Binding-site contacts:
Ligand atom S1G contacts residue ALA304 of chain 1.C at 3.7 Å.
Ligand atom O2B contacts residue ARG331 of chain 1.C at 2.9 Å (salt-bridge).
Ligand atom C2 contacts residue LEU353 of chain 1.D at 3.6 Å (hydrophobic).
Ligand atom O1A contacts residue THR213 of chain 1.D at 3.2 Å.
Ligand atom N6 contacts residue ILE181 of chain 1.D at 3.4 Å (h-bond).
Ligand atom O1A contacts residue GLY211 of chain 1.D at 2.6 Å.
Ligand atom PA contacts residue GLY211 of chain 1.D at 2.1 Å.
Ligand atom PA contacts residue LYS212 of chain 1.D at 3.4 Å.
Ligand atom O3A contacts residue GLY211 of chain 1.D at 3.5 Å.
Ligand atom O1B contacts residue GLY211 of chain 1.D at 3.5 Å (h-bond).
Ligand atom O2A contacts residue LYS212 of chain 1.D at 2.5 Å (salt-bridge).
Ligand atom O3A contacts residue ARG331 of chain 1.C at 3.0 Å (salt-bridge).
Ligand atom O2A contacts residue VAL210 of chain 1.D at 2.6 Å.
Ligand atom O2B contacts residue GLY209 of chain 1.D at 2.4 Å (h-bond).
Ligand atom O3B contacts residue ARG332 of chain 1.C at 2.8 Å (salt-bridge).
Ligand atom O1A contacts residue LYS212 of chain 1.D at 3.3 Å (salt-bridge).
Ligand atom PG contacts residue THR213 of chain 1.D at 3.6 Å.
Ligand atom N1 contacts residue PRO179 of chain 1.D at 3.1 Å (h-bond).
Ligand atom C2 contacts residue PRO179 of chain 1.D at 3.2 Å (hydrophobic).
Ligand atom S1G contacts residue ARG332 of chain 1.C at 1.6 Å (salt-bridge).
Ligand atom N6 contacts residue ILE349 of chain 1.D at 3.4 Å.
Ligand atom O3B contacts residue ARG331 of chain 1.C at 3.2 Å (salt-bridge).
Ligand atom PB contacts residue ARG331 of chain 1.C at 3.3 Å.
Ligand atom O3B contacts residue LYS212 of chain 1.D at 3.4 Å (salt-bridge).
Ligand atom O1B contacts residue LYS212 of chain 1.D at 2.6 Å (salt-bridge).
Ligand atom O2G contacts residue THR213 of chain 1.D at 2.4 Å (h-bond).
Ligand atom N1 contacts residue ILE349 of chain 1.D at 3.7 Å.
Ligand atom PB contacts residue LYS212 of chain 1.D at 3.2 Å.
Ligand atom O5' contacts residue GLY211 of chain 1.D at 2.5 Å.
Ligand atom O2B contacts residue LYS212 of chain 1.D at 3.2 Å (salt-bridge).
Ligand atom N1 contacts residue VAL180 of chain 1.D at 3.4 Å.
Ligand atom O3G contacts residue ARG332 of chain 1.C at 2.4 Å (salt-bridge).
Ligand atom C8 contacts residue PRO387 of chain 1.D at 3.5 Å (hydrophobic).
Ligand atom N3 contacts residue LEU353 of chain 1.D at 3.5 Å.
Ligand atom O2A contacts residue GLY211 of chain 1.D at 1.3 Å (h-bond).
Ligand atom C5' contacts residue ARG331 of chain 1.C at 3.4 Å.
Ligand atom N1 contacts residue ILE181 of chain 1.D at 3.6 Å.
Ligand atom O2B contacts residue PRO208 of chain 1.D at 3.2 Å.
Ligand atom PG contacts residue ARG332 of chain 1.C at 2.3 Å.
Ligand atom C6 contacts residue ILE349 of chain 1.D at 3.5 Å (hydrophobic).

Sequence of chain 1.C:
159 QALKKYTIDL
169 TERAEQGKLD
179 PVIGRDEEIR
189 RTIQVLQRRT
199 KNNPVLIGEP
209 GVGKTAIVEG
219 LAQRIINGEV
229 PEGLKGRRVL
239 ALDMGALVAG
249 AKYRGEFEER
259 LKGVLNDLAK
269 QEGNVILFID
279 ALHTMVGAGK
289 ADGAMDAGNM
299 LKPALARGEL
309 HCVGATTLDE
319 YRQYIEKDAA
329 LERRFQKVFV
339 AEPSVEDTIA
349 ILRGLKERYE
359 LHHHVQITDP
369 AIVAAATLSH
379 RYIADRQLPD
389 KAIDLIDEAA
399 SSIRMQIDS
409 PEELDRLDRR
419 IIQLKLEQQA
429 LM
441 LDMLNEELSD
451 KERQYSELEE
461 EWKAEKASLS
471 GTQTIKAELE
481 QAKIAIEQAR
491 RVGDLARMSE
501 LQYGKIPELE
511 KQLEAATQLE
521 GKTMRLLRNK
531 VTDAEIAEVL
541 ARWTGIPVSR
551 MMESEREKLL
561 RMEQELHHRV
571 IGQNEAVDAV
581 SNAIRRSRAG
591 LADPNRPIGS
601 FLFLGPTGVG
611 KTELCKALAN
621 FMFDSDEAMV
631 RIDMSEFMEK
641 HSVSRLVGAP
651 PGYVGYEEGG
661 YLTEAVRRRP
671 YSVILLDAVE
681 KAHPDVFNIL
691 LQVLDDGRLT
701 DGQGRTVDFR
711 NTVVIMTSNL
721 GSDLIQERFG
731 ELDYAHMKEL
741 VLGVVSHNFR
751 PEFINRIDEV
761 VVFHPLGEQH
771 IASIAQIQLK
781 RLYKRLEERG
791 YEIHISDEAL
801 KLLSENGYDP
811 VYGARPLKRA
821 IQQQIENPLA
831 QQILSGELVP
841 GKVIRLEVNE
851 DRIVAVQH

Sequence of chain 1.D:
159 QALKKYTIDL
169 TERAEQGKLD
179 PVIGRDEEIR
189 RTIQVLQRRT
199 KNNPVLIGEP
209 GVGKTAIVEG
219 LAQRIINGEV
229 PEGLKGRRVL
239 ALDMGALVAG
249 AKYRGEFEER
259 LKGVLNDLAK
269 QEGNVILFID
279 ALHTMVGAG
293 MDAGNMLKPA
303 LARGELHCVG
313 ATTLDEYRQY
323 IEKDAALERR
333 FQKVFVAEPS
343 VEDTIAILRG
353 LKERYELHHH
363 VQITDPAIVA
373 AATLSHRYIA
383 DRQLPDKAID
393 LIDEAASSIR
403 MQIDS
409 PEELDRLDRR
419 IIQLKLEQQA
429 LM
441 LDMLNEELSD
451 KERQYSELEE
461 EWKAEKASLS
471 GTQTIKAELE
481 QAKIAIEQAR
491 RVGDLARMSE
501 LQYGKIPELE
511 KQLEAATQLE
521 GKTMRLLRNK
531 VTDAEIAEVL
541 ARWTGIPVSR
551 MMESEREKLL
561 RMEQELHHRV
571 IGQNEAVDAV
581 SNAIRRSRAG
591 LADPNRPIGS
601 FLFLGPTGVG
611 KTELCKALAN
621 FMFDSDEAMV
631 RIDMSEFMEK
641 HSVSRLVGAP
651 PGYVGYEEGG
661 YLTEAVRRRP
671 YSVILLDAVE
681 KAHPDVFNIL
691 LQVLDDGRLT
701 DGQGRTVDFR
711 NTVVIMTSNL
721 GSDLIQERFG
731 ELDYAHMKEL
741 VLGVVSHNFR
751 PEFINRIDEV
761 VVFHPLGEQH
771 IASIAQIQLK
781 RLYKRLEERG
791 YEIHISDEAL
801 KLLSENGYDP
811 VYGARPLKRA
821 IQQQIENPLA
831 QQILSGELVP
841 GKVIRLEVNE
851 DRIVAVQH

This small molecule binds to this protein.
Small molecule (SMILES): Nc1ncnc2c1ncn2[C@@H]1O[C@H](COP(=O)(O)OP(=O)(O)OP(O)(O)=S)[C@@H](O)[C@H]1O